Binding-site contacts:
Ligand atom C5 contacts residue LEU920 of chain 1.C at 4.2 Å (hydrophobic).
Ligand atom C5 contacts residue ASN715 of chain 1.C at 3.7 Å.
Ligand atom C1 contacts residue ASN715 of chain 1.C at 1.4 Å.
Ligand atom C8 contacts residue LEU920 of chain 1.C at 3.9 Å (hydrophobic).
Ligand atom O7 contacts residue LEU920 of chain 1.C at 3.4 Å.
Ligand atom C3 contacts residue ASN715 of chain 1.C at 3.8 Å.
Ligand atom C7 contacts residue LEU920 of chain 1.C at 3.8 Å (hydrophobic).
Ligand atom O5 contacts residue GLN1069 of chain 1.C at 4.1 Å.
Ligand atom C3 contacts residue LEU920 of chain 1.C at 4.4 Å (hydrophobic).
Ligand atom C2 contacts residue GLN1069 of chain 1.C at 4.2 Å.
Ligand atom O5 contacts residue ASN715 of chain 1.C at 2.3 Å (h-bond).
Ligand atom C7 contacts residue GLN1069 of chain 1.C at 4.4 Å.
Ligand atom O6 contacts residue GLN924 of chain 1.C at 3.1 Å (h-bond).
Ligand atom C7 contacts residue ASN715 of chain 1.C at 3.4 Å.
Ligand atom C1 contacts residue GLN1069 of chain 1.C at 3.9 Å.
Ligand atom O7 contacts residue GLN1069 of chain 1.C at 3.6 Å.
Ligand atom O6 contacts residue PHE716 of chain 1.C at 4.5 Å.
Ligand atom O4 contacts residue LEU920 of chain 1.C at 4.1 Å.
Ligand atom C2 contacts residue ASN715 of chain 1.C at 2.5 Å.
Ligand atom C6 contacts residue GLN924 of chain 1.C at 4.2 Å.
Ligand atom C4 contacts residue ASN715 of chain 1.C at 4.2 Å.
Ligand atom O7 contacts residue ASN715 of chain 1.C at 3.5 Å (h-bond).
Ligand atom C5 contacts residue GLN924 of chain 1.C at 4.3 Å.
Ligand atom N2 contacts residue ASN715 of chain 1.C at 3.0 Å (h-bond).

A small-molecule ligand and the protein it binds are described below.
Small molecule (SMILES): CC(=O)N[C@H]1[C@H](O[C@H]2[C@H](O)[C@@H](NC(C)=O)CO[C@@H]2CO)O[C@H](CO)[C@@H](O)[C@@H]1O

Sequence of chain 1.C:
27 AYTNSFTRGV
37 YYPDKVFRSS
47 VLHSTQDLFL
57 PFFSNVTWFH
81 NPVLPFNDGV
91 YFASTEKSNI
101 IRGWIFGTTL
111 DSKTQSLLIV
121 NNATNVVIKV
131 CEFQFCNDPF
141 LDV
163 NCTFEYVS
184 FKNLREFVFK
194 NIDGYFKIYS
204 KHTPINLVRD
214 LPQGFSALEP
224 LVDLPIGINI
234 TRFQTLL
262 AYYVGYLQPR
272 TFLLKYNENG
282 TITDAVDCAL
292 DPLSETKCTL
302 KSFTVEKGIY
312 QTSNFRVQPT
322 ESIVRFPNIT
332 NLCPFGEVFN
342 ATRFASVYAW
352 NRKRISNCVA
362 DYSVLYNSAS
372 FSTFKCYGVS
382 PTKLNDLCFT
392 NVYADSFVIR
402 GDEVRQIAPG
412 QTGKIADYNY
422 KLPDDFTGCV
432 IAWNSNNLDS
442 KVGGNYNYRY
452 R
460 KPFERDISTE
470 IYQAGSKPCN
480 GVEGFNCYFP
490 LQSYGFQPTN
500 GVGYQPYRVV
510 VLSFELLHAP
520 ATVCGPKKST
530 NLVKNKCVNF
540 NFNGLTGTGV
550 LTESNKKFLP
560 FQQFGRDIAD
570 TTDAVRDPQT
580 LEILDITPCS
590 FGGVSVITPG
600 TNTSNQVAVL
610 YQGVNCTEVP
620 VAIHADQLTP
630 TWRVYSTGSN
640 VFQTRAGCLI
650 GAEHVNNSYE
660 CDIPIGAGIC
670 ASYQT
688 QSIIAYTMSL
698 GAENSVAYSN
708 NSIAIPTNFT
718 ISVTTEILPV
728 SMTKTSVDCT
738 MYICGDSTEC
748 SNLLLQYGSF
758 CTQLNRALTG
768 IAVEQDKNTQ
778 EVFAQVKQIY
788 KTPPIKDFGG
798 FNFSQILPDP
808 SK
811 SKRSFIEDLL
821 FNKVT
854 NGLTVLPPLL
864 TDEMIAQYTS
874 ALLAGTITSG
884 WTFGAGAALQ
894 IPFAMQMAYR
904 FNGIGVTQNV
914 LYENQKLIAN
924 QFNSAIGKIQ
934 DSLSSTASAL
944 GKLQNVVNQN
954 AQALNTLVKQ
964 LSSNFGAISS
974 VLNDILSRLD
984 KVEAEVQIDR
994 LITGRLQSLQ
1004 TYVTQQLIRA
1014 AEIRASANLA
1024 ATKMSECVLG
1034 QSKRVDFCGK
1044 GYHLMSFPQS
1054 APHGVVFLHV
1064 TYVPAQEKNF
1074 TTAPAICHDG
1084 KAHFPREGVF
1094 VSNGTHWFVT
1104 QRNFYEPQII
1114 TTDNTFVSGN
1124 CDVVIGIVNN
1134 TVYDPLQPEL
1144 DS